Sequence of chain 2.A:
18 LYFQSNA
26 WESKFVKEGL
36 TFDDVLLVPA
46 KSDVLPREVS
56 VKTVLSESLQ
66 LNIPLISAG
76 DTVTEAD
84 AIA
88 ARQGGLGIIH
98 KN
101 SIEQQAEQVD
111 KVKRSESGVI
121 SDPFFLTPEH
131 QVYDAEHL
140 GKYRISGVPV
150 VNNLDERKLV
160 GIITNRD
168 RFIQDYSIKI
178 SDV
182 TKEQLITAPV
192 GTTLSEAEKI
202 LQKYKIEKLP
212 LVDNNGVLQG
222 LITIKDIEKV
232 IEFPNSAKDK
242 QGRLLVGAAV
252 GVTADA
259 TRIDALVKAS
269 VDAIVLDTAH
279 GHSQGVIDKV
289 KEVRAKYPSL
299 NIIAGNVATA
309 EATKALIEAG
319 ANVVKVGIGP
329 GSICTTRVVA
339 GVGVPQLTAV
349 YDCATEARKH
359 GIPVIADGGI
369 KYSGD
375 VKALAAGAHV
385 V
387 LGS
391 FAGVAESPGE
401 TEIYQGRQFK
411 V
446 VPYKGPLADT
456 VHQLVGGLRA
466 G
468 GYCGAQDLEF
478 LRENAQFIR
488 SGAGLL

Binding-site contacts:
Ligand atom P contacts residue GLY367 of chain 2.A at 4.1 Å.
Ligand atom O3' contacts residue ASP365 of chain 2.A at 2.7 Å (salt-bridge).
Ligand atom O2P contacts residue SER389 of chain 2.A at 3.5 Å (h-bond).
Ligand atom C4 contacts residue CYS332 of chain 2.A at 3.3 Å (hydrophobic).
Ligand atom O5' contacts residue GLY388 of chain 2.A at 4.1 Å.
Ligand atom O3P contacts residue GLY329 of chain 2.A at 3.7 Å.
Ligand atom C5 contacts residue CYS332 of chain 2.A at 3.9 Å (hydrophobic).
Ligand atom C3' contacts residue MSE75 of chain 2.A at 3.9 Å.
Ligand atom O3' contacts residue MSE386 of chain 2.A at 3.6 Å (h-bond).
Ligand atom O5' contacts residue GLY329 of chain 2.A at 4.1 Å.
Ligand atom O3P contacts residue GLY367 of chain 2.A at 3.0 Å (h-bond).
Ligand atom O1P contacts residue SER389 of chain 2.A at 3.4 Å (h-bond).
Ligand atom C1' contacts residue CYS332 of chain 2.A at 4.1 Å (hydrophobic).
Ligand atom O4' contacts residue GLY329 of chain 2.A at 3.7 Å.
Ligand atom P contacts residue GLY388 of chain 2.A at 4.0 Å.
Ligand atom C4' contacts residue ASP365 of chain 2.A at 3.5 Å.
Ligand atom N7 contacts residue MSE75 of chain 2.A at 3.6 Å.
Ligand atom O2' contacts residue ASP365 of chain 2.A at 2.4 Å (salt-bridge).
Ligand atom C8 contacts residue MSE75 of chain 2.A at 3.5 Å.
Ligand atom N1 contacts residue CYS332 of chain 2.A at 4.1 Å.
Ligand atom C5' contacts residue GLY388 of chain 2.A at 4.2 Å.
Ligand atom O2P contacts residue LEU387 of chain 2.A at 4.0 Å.
Ligand atom O3P contacts residue SER330 of chain 2.A at 3.0 Å (h-bond).
Ligand atom C2' contacts residue ASP365 of chain 2.A at 3.6 Å.
Ligand atom O3P contacts residue GLY366 of chain 2.A at 3.8 Å.
Ligand atom O2P contacts residue GLY388 of chain 2.A at 3.2 Å (h-bond).
Ligand atom O5' contacts residue GLY366 of chain 2.A at 3.4 Å.
Ligand atom N7 contacts residue ILE331 of chain 2.A at 3.7 Å.
Ligand atom P contacts residue GLY366 of chain 2.A at 4.2 Å.
Ligand atom N3 contacts residue CYS332 of chain 2.A at 3.0 Å (h-bond).
Ligand atom C2 contacts residue CYS332 of chain 2.A at 3.5 Å (hydrophobic).
Ligand atom N9 contacts residue CYS332 of chain 2.A at 3.8 Å.
Ligand atom P contacts residue SER389 of chain 2.A at 3.9 Å.
Ligand atom P contacts residue SER330 of chain 2.A at 3.8 Å.
Ligand atom O2' contacts residue ASN304 of chain 2.A at 3.8 Å.
Ligand atom C3' contacts residue ASP365 of chain 2.A at 3.5 Å.
Ligand atom O1P contacts residue SER330 of chain 2.A at 2.9 Å (h-bond).
Ligand atom C5' contacts residue MSE75 of chain 2.A at 4.1 Å.
Ligand atom O3' contacts residue ALA73 of chain 2.A at 3.6 Å.
Ligand atom O5' contacts residue GLY367 of chain 2.A at 4.2 Å.

The small molecule below binds the protein below.
Small molecule (SMILES): O=c1[nH]cnc2c1ncn2[C@@H]1O[C@H](COP(=O)(O)O)[C@@H](O)[C@H]1O